This protein binds this small molecule.
Small molecule (SMILES): O=c1[nH]cnc2c([C@@H]3N[C@H](CO)[C@@H](O)[C@H]3O)c[nH]c12

Sequence of chain 3.B:
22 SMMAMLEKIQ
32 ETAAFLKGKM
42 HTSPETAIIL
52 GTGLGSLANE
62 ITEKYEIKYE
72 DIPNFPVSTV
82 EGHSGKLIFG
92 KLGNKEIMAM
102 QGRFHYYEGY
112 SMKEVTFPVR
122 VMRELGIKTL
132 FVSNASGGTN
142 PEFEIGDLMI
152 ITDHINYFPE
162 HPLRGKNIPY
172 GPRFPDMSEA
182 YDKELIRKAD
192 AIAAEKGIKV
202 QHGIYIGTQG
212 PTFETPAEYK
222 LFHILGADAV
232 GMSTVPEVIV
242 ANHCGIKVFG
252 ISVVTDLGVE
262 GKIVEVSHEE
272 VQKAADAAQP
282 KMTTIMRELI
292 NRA

Binding-site contacts:
Ligand atom C3' contacts residue SO41 of chain 3.F at 3.2 Å.
Ligand atom C2' contacts residue SO41 of chain 3.F at 3.6 Å.
Ligand atom O5' contacts residue HIS269 of chain 3.B at 2.8 Å (h-bond).
Ligand atom C8 contacts residue THR256 of chain 3.B at 3.7 Å.
Ligand atom N3 contacts residue MET233 of chain 3.B at 3.5 Å.
Ligand atom C1' contacts residue SO41 of chain 3.F at 3.4 Å.
Ligand atom N3 contacts residue GLY232 of chain 3.B at 3.4 Å.
Ligand atom C3' contacts residue TYR108 of chain 3.B at 3.7 Å (hydrophobic).
Ligand atom C8 contacts residue ALA136 of chain 3.B at 3.5 Å (hydrophobic).
Ligand atom C6 contacts residue PHE214 of chain 3.B at 3.6 Å (hydrophobic).
Ligand atom C5 contacts residue PHE214 of chain 3.B at 3.7 Å (hydrophobic).
Ligand atom O3' contacts residue TYR108 of chain 3.B at 2.7 Å (h-bond).
Ligand atom C5 contacts residue GLY138 of chain 3.B at 3.5 Å.
Ligand atom O6 contacts residue GLY138 of chain 3.B at 3.3 Å.
Ligand atom C2' contacts residue MET233 of chain 3.B at 3.7 Å (hydrophobic).
Ligand atom C1' contacts residue ALA136 of chain 3.B at 3.1 Å (hydrophobic).
Ligand atom O3' contacts residue SO41 of chain 3.F at 2.8 Å (h-bond).
Ligand atom N7 contacts residue GLY138 of chain 3.B at 3.5 Å (h-bond).
Ligand atom N7 contacts residue THR256 of chain 3.B at 3.6 Å.
Ligand atom N7 contacts residue ASP257 of chain 3.B at 2.8 Å (salt-bridge).
Ligand atom O6 contacts residue TYR220 of chain 3.B at 2.8 Å (h-bond).
Ligand atom C2 contacts residue GLU215 of chain 3.B at 3.3 Å.
Ligand atom C5' contacts residue HIS269 of chain 3.B at 3.4 Å.
Ligand atom N1 contacts residue GLU215 of chain 3.B at 2.7 Å (salt-bridge).
Ligand atom C4' contacts residue SO41 of chain 3.F at 3.2 Å.
Ligand atom C2 contacts residue MET233 of chain 3.B at 3.5 Å (hydrophobic).
Ligand atom N7 contacts residue SER137 of chain 3.B at 3.5 Å.
Ligand atom C9 contacts residue ALA136 of chain 3.B at 3.4 Å (hydrophobic).
Ligand atom O5' contacts residue PHE214 of chain 3.B at 3.5 Å.
Ligand atom O6 contacts residue GLU215 of chain 3.B at 3.7 Å.
Ligand atom C6 contacts residue ASP257 of chain 3.B at 3.7 Å.
Ligand atom C6 contacts residue GLY138 of chain 3.B at 3.6 Å.
Ligand atom O3' contacts residue HIS106 of chain 3.B at 3.4 Å (h-bond).
Ligand atom N4' contacts residue SO41 of chain 3.F at 2.8 Å (h-bond).
Ligand atom N4' contacts residue THR53 of chain 3.B at 3.7 Å.
Ligand atom C6 contacts residue GLU215 of chain 3.B at 3.6 Å.
Ligand atom O2' contacts residue MET233 of chain 3.B at 2.8 Å (h-bond).
Ligand atom O5' contacts residue VAL272 of chain 3.B at 3.6 Å.
Ligand atom O6 contacts residue ASP257 of chain 3.B at 2.6 Å (salt-bridge).
Ligand atom O2' contacts residue SO41 of chain 3.F at 2.7 Å (h-bond).

Sequence of chain 2.B:
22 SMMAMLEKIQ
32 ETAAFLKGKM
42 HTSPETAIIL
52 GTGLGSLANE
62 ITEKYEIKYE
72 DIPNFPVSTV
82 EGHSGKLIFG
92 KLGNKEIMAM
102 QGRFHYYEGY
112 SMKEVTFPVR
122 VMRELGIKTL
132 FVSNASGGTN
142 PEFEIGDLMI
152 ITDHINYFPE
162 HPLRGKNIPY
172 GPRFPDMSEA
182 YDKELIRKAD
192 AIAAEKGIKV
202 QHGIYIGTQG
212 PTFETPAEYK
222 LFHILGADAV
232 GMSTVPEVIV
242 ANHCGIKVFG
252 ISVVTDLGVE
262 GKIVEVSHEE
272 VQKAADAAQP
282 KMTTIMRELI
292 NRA